The protein below binds the small molecule below.
Small molecule (SMILES): CC(=O)N[C@@H]1[C@@H](O)[C@H](O)[C@@H](CO)O[C@H]1O

Binding-site contacts:
Ligand atom C7 contacts residue ASN332 of chain 1.G at 4.2 Å.
Ligand atom C1 contacts residue ASN332 of chain 1.G at 1.4 Å.
Ligand atom O6 contacts residue ASN332 of chain 1.G at 3.4 Å (h-bond).
Ligand atom O7 contacts residue ASN332 of chain 1.G at 3.9 Å.
Ligand atom N2 contacts residue ASN332 of chain 1.G at 3.7 Å.
Ligand atom C5 contacts residue ASN332 of chain 1.G at 3.2 Å.
Ligand atom O5 contacts residue ASN332 of chain 1.G at 2.5 Å (h-bond).
Ligand atom C3 contacts residue ASN332 of chain 1.G at 3.3 Å.
Ligand atom O7 contacts residue ASP333 of chain 1.G at 4.3 Å.
Ligand atom C6 contacts residue ASN332 of chain 1.G at 2.9 Å.
Ligand atom C4 contacts residue ASN332 of chain 1.G at 3.8 Å.
Ligand atom O3 contacts residue ASN332 of chain 1.G at 3.2 Å (h-bond).
Ligand atom C2 contacts residue ASN332 of chain 1.G at 2.5 Å.

Sequence of chain 1.G:
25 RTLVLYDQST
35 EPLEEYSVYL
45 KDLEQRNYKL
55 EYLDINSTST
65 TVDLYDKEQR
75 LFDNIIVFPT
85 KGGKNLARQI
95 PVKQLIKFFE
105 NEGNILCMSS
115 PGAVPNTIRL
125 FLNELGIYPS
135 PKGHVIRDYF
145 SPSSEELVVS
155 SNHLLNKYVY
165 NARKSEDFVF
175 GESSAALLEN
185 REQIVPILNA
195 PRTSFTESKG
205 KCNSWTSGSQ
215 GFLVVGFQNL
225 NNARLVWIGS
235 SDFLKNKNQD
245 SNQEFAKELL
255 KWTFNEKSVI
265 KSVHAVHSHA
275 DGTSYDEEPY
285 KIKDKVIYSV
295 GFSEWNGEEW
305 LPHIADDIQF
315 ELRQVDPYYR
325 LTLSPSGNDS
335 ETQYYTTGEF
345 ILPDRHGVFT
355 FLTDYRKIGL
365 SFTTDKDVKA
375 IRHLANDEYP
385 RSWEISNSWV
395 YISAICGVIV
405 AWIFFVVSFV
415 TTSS